Sequence of chain 1.A:
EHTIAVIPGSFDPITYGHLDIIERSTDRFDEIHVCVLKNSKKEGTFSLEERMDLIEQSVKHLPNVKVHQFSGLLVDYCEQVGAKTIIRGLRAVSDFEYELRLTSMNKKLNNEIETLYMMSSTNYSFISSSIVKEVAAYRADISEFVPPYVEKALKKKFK

This protein binds this small molecule.
Small molecule (SMILES): Nc1ncnc2c1ncn2[C@@H]1O[C@H](COP(=O)(O)OP(=O)(O)OP(O)(O)=S)[C@@H](O)[C@H]1O

Binding-site contacts:
Ligand atom O2B contacts residue ARG92 of chain 1.A at 2.9 Å (salt-bridge).
Ligand atom C5' contacts residue PRO9 of chain 1.A at 3.6 Å (hydrophobic).
Ligand atom N1 contacts residue SER121 of chain 1.A at 2.6 Å (h-bond).
Ligand atom C6 contacts residue ARG92 of chain 1.A at 3.5 Å.
Ligand atom N6 contacts residue ILE128 of chain 1.A at 2.9 Å (h-bond).
Ligand atom O1A contacts residue PHE12 of chain 1.A at 3.1 Å (h-bond).
Ligand atom O3' contacts residue ARG89 of chain 1.A at 2.8 Å (salt-bridge).
Ligand atom S1G contacts residue SER131 of chain 1.A at 3.7 Å.
Ligand atom O5' contacts residue HIS19 of chain 1.A at 3.4 Å.
Ligand atom O1B contacts residue SER130 of chain 1.A at 3.0 Å (h-bond).
Ligand atom N3 contacts residue SER121 of chain 1.A at 3.7 Å.
Ligand atom C8 contacts residue HIS19 of chain 1.A at 3.7 Å.
Ligand atom O1B contacts residue SER129 of chain 1.A at 3.7 Å.
Ligand atom O3G contacts residue SER129 of chain 1.A at 3.7 Å.
Ligand atom N6 contacts residue GLY18 of chain 1.A at 3.3 Å.
Ligand atom C5' contacts residue ARG89 of chain 1.A at 3.7 Å.
Ligand atom O1B contacts residue HIS19 of chain 1.A at 3.6 Å.
Ligand atom N7 contacts residue ILE128 of chain 1.A at 3.4 Å (h-bond).
Ligand atom N3 contacts residue ILE22 of chain 1.A at 3.6 Å.
Ligand atom N6 contacts residue TYR125 of chain 1.A at 2.8 Å (h-bond).
Ligand atom O3G contacts residue SER131 of chain 1.A at 3.0 Å (h-bond).
Ligand atom N1 contacts residue GLY18 of chain 1.A at 3.7 Å.
Ligand atom C5 contacts residue ARG92 of chain 1.A at 3.5 Å.
Ligand atom N7 contacts residue ARG92 of chain 1.A at 3.1 Å (salt-bridge).
Ligand atom C6 contacts residue SER121 of chain 1.A at 3.5 Å.
Ligand atom O3B contacts residue ARG92 of chain 1.A at 3.7 Å.
Ligand atom C4' contacts residue ARG89 of chain 1.A at 3.3 Å.
Ligand atom C8 contacts residue ARG92 of chain 1.A at 3.5 Å.
Ligand atom C2 contacts residue ILE22 of chain 1.A at 3.6 Å (hydrophobic).
Ligand atom O1A contacts residue SER11 of chain 1.A at 3.3 Å (h-bond).
Ligand atom PB contacts residue ARG92 of chain 1.A at 3.7 Å.
Ligand atom C5' contacts residue HIS19 of chain 1.A at 3.5 Å.
Ligand atom O4' contacts residue HIS19 of chain 1.A at 3.5 Å (h-bond).
Ligand atom C3' contacts residue ARG89 of chain 1.A at 3.1 Å.
Ligand atom O1A contacts residue HIS19 of chain 1.A at 3.3 Å.
Ligand atom O3G contacts residue SER130 of chain 1.A at 3.2 Å (h-bond).
Ligand atom O2' contacts residue GLY90 of chain 1.A at 2.9 Å (h-bond).
Ligand atom C2 contacts residue SER121 of chain 1.A at 2.7 Å.
Ligand atom C6 contacts residue GLY18 of chain 1.A at 3.5 Å.
Ligand atom N6 contacts residue ARG92 of chain 1.A at 3.7 Å.